The small molecule below binds the protein below.
Small molecule (SMILES): CC(=O)N[C@H]1[C@H](O[C@H]2[C@H](O)[C@@H](NC(C)=O)CO[C@@H]2CO)O[C@H](CO)[C@@H](O[C@@H]2O[C@H](CO)[C@@H](O)[C@H](O)[C@@H]2O)[C@@H]1O

Binding-site contacts:
Ligand atom N2 contacts residue ASN285 of chain 1.B at 2.9 Å (h-bond).
Ligand atom C7 contacts residue ASN285 of chain 1.B at 3.3 Å.
Ligand atom C2 contacts residue ASN285 of chain 1.B at 2.5 Å.
Ligand atom C7 contacts residue VAL297 of chain 1.B at 4.4 Å (hydrophobic).
Ligand atom C8 contacts residue ASN285 of chain 1.B at 4.5 Å.
Ligand atom C1 contacts residue ASN285 of chain 1.B at 1.4 Å.
Ligand atom O7 contacts residue ASN285 of chain 1.B at 3.4 Å (h-bond).
Ligand atom C5 contacts residue ASN285 of chain 1.B at 3.6 Å.
Ligand atom N2 contacts residue VAL297 of chain 1.B at 3.8 Å.
Ligand atom C4 contacts residue ASN285 of chain 1.B at 4.2 Å.
Ligand atom C3 contacts residue ASN285 of chain 1.B at 3.8 Å.
Ligand atom O5 contacts residue ASN285 of chain 1.B at 2.4 Å (h-bond).
Ligand atom O5 contacts residue PRO284 of chain 1.B at 4.4 Å.
Ligand atom C8 contacts residue VAL297 of chain 1.B at 4.1 Å (hydrophobic).

Sequence of chain 1.B:
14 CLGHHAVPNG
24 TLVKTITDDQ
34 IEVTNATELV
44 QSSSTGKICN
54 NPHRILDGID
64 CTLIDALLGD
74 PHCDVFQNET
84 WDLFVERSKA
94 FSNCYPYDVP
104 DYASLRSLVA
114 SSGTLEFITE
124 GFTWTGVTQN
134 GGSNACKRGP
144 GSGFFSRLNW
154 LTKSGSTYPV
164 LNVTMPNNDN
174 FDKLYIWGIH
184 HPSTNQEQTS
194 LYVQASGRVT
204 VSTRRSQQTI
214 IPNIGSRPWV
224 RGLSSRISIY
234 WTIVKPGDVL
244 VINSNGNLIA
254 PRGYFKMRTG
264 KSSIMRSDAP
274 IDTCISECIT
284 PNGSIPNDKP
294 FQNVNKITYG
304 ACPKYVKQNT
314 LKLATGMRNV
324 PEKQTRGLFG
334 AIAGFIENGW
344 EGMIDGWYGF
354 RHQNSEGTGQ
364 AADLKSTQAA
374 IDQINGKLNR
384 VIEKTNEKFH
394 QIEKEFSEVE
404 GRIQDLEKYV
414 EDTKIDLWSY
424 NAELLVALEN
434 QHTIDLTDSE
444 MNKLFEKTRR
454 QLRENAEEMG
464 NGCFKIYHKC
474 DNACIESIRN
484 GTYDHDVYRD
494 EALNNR